Sequence of chain 1.A:
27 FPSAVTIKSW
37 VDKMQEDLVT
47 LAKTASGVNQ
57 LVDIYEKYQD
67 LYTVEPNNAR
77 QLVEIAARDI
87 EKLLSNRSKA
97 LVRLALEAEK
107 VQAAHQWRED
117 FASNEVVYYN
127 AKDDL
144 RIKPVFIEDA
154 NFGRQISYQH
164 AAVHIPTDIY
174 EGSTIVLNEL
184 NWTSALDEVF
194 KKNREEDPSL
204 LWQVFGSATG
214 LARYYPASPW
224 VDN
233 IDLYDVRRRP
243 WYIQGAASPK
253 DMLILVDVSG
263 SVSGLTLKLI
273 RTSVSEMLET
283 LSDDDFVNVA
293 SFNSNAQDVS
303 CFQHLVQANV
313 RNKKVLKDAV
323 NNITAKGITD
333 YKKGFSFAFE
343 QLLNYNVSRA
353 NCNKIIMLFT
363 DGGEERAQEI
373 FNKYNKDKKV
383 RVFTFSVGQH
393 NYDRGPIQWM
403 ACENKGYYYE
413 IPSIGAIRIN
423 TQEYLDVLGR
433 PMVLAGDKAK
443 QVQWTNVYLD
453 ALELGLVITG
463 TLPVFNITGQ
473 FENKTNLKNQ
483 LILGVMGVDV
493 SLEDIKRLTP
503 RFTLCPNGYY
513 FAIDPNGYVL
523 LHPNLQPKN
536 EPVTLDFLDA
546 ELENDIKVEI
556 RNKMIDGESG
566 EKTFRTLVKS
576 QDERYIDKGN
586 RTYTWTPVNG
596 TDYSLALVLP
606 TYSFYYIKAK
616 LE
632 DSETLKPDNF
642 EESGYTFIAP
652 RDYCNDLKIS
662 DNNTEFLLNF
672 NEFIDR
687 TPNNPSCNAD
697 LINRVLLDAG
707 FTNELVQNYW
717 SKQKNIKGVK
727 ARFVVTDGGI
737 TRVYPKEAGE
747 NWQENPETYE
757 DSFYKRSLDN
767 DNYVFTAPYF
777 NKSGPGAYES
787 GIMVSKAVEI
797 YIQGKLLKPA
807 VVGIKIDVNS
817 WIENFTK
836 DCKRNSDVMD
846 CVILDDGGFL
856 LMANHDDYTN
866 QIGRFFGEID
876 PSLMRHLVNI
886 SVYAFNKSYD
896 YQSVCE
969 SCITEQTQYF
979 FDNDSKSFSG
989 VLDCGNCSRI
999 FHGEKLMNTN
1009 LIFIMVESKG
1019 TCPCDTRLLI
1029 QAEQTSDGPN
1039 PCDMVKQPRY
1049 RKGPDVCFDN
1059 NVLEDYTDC

This protein binds this small molecule.
Small molecule (SMILES): CC(=O)N[C@@H]1[C@@H](O)[C@H](O)[C@@H](CO)O[C@H]1O

Binding-site contacts:
Ligand atom N2 contacts residue ASN92 of chain 1.A at 2.8 Å (h-bond).
Ligand atom O3 contacts residue LYS88 of chain 1.A at 4.2 Å.
Ligand atom N2 contacts residue ASP200 of chain 1.A at 3.7 Å.
Ligand atom C3 contacts residue LYS88 of chain 1.A at 3.3 Å.
Ligand atom C2 contacts residue LYS88 of chain 1.A at 3.8 Å.
Ligand atom C2 contacts residue ASP200 of chain 1.A at 3.3 Å.
Ligand atom C7 contacts residue ASN92 of chain 1.A at 3.4 Å.
Ligand atom O5 contacts residue ASN92 of chain 1.A at 2.4 Å (h-bond).
Ligand atom O4 contacts residue LYS88 of chain 1.A at 4.0 Å.
Ligand atom N2 contacts residue LYS88 of chain 1.A at 4.0 Å.
Ligand atom O6 contacts residue ASN92 of chain 1.A at 4.2 Å.
Ligand atom C4 contacts residue LYS88 of chain 1.A at 3.9 Å.
Ligand atom C1 contacts residue LYS88 of chain 1.A at 3.6 Å.
Ligand atom C3 contacts residue ASN92 of chain 1.A at 3.8 Å.
Ligand atom C1 contacts residue ASP200 of chain 1.A at 3.8 Å.
Ligand atom C2 contacts residue ASN92 of chain 1.A at 2.5 Å.
Ligand atom C5 contacts residue ASN92 of chain 1.A at 3.7 Å.
Ligand atom C8 contacts residue LEU89 of chain 1.A at 3.9 Å (hydrophobic).
Ligand atom O7 contacts residue LYS88 of chain 1.A at 2.3 Å (salt-bridge).
Ligand atom C3 contacts residue ASP200 of chain 1.A at 4.4 Å.
Ligand atom O5 contacts residue ASP200 of chain 1.A at 4.1 Å.
Ligand atom C6 contacts residue ASN92 of chain 1.A at 4.4 Å.
Ligand atom C4 contacts residue ASN92 of chain 1.A at 4.3 Å.
Ligand atom C7 contacts residue LYS88 of chain 1.A at 3.4 Å.
Ligand atom C5 contacts residue LYS88 of chain 1.A at 3.8 Å.
Ligand atom O5 contacts residue LYS88 of chain 1.A at 4.2 Å.
Ligand atom O7 contacts residue ASN92 of chain 1.A at 3.6 Å.
Ligand atom C1 contacts residue ASN92 of chain 1.A at 1.4 Å.
Ligand atom C8 contacts residue ASN92 of chain 1.A at 4.4 Å.